Sequence of chain 1.A:
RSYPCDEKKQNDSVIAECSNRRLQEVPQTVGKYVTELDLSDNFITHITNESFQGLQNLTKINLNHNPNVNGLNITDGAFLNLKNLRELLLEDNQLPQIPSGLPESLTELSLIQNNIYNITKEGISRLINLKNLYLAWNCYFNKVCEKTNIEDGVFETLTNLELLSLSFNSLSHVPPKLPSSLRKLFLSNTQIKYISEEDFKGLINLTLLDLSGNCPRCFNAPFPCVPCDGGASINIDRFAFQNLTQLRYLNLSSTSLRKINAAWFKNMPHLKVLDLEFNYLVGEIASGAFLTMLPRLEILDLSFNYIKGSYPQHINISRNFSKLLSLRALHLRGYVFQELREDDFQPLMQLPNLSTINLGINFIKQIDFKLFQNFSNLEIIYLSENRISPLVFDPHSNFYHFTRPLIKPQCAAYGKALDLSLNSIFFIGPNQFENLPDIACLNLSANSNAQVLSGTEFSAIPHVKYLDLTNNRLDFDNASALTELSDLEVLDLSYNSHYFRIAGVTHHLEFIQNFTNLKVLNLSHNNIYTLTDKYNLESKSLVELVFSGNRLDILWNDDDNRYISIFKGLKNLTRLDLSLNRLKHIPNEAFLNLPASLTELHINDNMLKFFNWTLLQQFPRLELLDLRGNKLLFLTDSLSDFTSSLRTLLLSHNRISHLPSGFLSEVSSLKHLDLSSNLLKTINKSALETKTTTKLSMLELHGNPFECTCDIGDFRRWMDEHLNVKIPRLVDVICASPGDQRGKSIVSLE

A small-molecule ligand and the protein it binds are described below.
Small molecule (SMILES): CC(=O)N[C@H]1[C@H](O[C@H]2[C@H](O)[C@@H](NC(C)=O)CO[C@@H]2CO)O[C@H](CO)[C@@H](O)[C@@H]1O

Binding-site contacts:
Ligand atom C8 contacts residue ASP514 of chain 1.A at 3.7 Å.
Ligand atom N2 contacts residue ASP514 of chain 1.A at 3.0 Å (salt-bridge).
Ligand atom C4 contacts residue ASN489 of chain 1.A at 4.2 Å.
Ligand atom C2 contacts residue ASN489 of chain 1.A at 2.4 Å.
Ligand atom O6 contacts residue SER404 of chain 1.A at 4.2 Å.
Ligand atom O7 contacts residue ILE453 of chain 1.A at 3.8 Å.
Ligand atom O3 contacts residue LYS454 of chain 1.A at 3.4 Å.
Ligand atom C1 contacts residue ASP514 of chain 1.A at 3.8 Å.
Ligand atom C5 contacts residue SER491 of chain 1.A at 3.9 Å.
Ligand atom O5 contacts residue ASN489 of chain 1.A at 2.4 Å (h-bond).
Ligand atom C3 contacts residue ASN489 of chain 1.A at 3.7 Å.
Ligand atom C5 contacts residue ARG450 of chain 1.A at 3.5 Å.
Ligand atom C7 contacts residue ASN489 of chain 1.A at 3.5 Å.
Ligand atom O5 contacts residue ASP465 of chain 1.A at 3.9 Å.
Ligand atom C6 contacts residue SER467 of chain 1.A at 3.9 Å.
Ligand atom O5 contacts residue SER467 of chain 1.A at 3.3 Å (h-bond).
Ligand atom O5 contacts residue SER491 of chain 1.A at 3.9 Å.
Ligand atom O7 contacts residue ASN489 of chain 1.A at 4.0 Å.
Ligand atom C8 contacts residue TYR512 of chain 1.A at 4.0 Å (hydrophobic).
Ligand atom N2 contacts residue LYS454 of chain 1.A at 4.1 Å.
Ligand atom C1 contacts residue ARG450 of chain 1.A at 4.1 Å.
Ligand atom O6 contacts residue LEU468 of chain 1.A at 4.2 Å.
Ligand atom O7 contacts residue LYS454 of chain 1.A at 3.0 Å (salt-bridge).
Ligand atom C8 contacts residue CYS457 of chain 1.A at 3.9 Å (hydrophobic).
Ligand atom O6 contacts residue LYS454 of chain 1.A at 3.9 Å.
Ligand atom C8 contacts residue LYS454 of chain 1.A at 3.8 Å.
Ligand atom C5 contacts residue ASN489 of chain 1.A at 3.6 Å.
Ligand atom C1 contacts residue SER491 of chain 1.A at 4.0 Å.
Ligand atom C7 contacts residue LYS454 of chain 1.A at 3.9 Å.
Ligand atom O5 contacts residue ARG450 of chain 1.A at 4.1 Å.
Ligand atom N2 contacts residue ASN489 of chain 1.A at 2.7 Å (h-bond).
Ligand atom C5 contacts residue SER467 of chain 1.A at 4.2 Å.
Ligand atom C1 contacts residue ASP465 of chain 1.A at 4.0 Å.
Ligand atom C6 contacts residue ARG450 of chain 1.A at 4.1 Å.
Ligand atom C1 contacts residue SER467 of chain 1.A at 4.2 Å.
Ligand atom C7 contacts residue ASP514 of chain 1.A at 3.8 Å.
Ligand atom O6 contacts residue SER467 of chain 1.A at 3.3 Å (h-bond).
Ligand atom C1 contacts residue ASN489 of chain 1.A at 1.4 Å.
Ligand atom C3 contacts residue ASP514 of chain 1.A at 4.0 Å.
Ligand atom C2 contacts residue ASP514 of chain 1.A at 3.8 Å.